Sequence of chain 1.A:
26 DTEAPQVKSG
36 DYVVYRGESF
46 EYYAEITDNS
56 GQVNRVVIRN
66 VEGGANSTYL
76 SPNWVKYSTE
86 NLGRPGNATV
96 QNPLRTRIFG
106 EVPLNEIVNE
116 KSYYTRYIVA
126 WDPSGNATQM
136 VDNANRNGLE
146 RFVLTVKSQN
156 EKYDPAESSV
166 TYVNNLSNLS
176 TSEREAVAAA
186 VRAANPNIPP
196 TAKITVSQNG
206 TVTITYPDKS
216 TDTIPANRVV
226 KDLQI

The small molecule below binds the protein below.
Small molecule (SMILES): CC(=O)N[C@@H]1[C@@H](O)[C@H](O[C@@H]2O[C@H](CO)[C@H](O)[C@H](O[C@]3(C(=O)O)C[C@H](O)[C@@H](NC(C)=O)[C@H]([C@H](O)[C@H](O)CO)O3)[C@H]2O)[C@@H](CO)O[C@H]1O

Binding-site contacts:
Ligand atom O1B contacts residue TYR118 of chain 1.A at 3.7 Å.
Ligand atom C1 contacts residue THR120 of chain 1.A at 3.6 Å.
Ligand atom C6 contacts residue TYR118 of chain 1.A at 3.6 Å (hydrophobic).
Ligand atom O1B contacts residue THR120 of chain 1.A at 2.6 Å (h-bond).
Ligand atom O5 contacts residue VAL66 of chain 1.A at 4.0 Å.
Ligand atom C6 contacts residue ARG146 of chain 1.A at 3.5 Å.
Ligand atom O6 contacts residue TYR122 of chain 1.A at 2.7 Å (h-bond).
Ligand atom C9 contacts residue ARG121 of chain 1.A at 3.9 Å.
Ligand atom O6 contacts residue ASP137 of chain 1.A at 3.5 Å (salt-bridge).
Ligand atom C11 contacts residue TYR119 of chain 1.A at 3.2 Å (hydrophobic).
Ligand atom O9 contacts residue ARG121 of chain 1.A at 3.2 Å (salt-bridge).
Ligand atom C1 contacts residue TYR118 of chain 1.A at 3.8 Å (hydrophobic).
Ligand atom C7 contacts residue TYR119 of chain 1.A at 4.0 Å (hydrophobic).
Ligand atom N5 contacts residue TYR119 of chain 1.A at 4.0 Å.
Ligand atom N5 contacts residue TYR118 of chain 1.A at 3.0 Å (h-bond).
Ligand atom C5 contacts residue TYR118 of chain 1.A at 3.4 Å (hydrophobic).
Ligand atom C1 contacts residue VAL66 of chain 1.A at 3.8 Å (hydrophobic).
Ligand atom O8 contacts residue ARG121 of chain 1.A at 2.9 Å (salt-bridge).
Ligand atom C8 contacts residue TYR119 of chain 1.A at 4.1 Å (hydrophobic).
Ligand atom O1A contacts residue TYR118 of chain 1.A at 3.7 Å.
Ligand atom O5 contacts residue ASP137 of chain 1.A at 3.8 Å.
Ligand atom O1A contacts residue THR120 of chain 1.A at 3.1 Å (h-bond).
Ligand atom C11 contacts residue SER117 of chain 1.A at 3.6 Å.
Ligand atom C6 contacts residue ASP137 of chain 1.A at 3.3 Å.
Ligand atom O1A contacts residue TYR119 of chain 1.A at 3.6 Å.
Ligand atom O8 contacts residue TYR119 of chain 1.A at 3.5 Å.
Ligand atom C5 contacts residue VAL66 of chain 1.A at 3.6 Å (hydrophobic).
Ligand atom C4 contacts residue TYR118 of chain 1.A at 3.1 Å (hydrophobic).
Ligand atom O6 contacts residue ASP137 of chain 1.A at 3.4 Å (salt-bridge).
Ligand atom C10 contacts residue TYR119 of chain 1.A at 4.1 Å (hydrophobic).
Ligand atom O6 contacts residue VAL66 of chain 1.A at 3.5 Å.
Ligand atom C3 contacts residue TYR118 of chain 1.A at 4.0 Å (hydrophobic).
Ligand atom O5 contacts residue VAL66 of chain 1.A at 4.1 Å.
Ligand atom C6 contacts residue ASP137 of chain 1.A at 3.4 Å.
Ligand atom C6 contacts residue TYR122 of chain 1.A at 3.5 Å (hydrophobic).
Ligand atom O9 contacts residue ASN65 of chain 1.A at 3.9 Å.
Ligand atom O9 contacts residue SER76 of chain 1.A at 3.9 Å.
Ligand atom C10 contacts residue TYR118 of chain 1.A at 4.0 Å (hydrophobic).
Ligand atom C9 contacts residue TYR119 of chain 1.A at 4.0 Å (hydrophobic).
Ligand atom O4 contacts residue TYR118 of chain 1.A at 4.1 Å.